Sequence of chain 1.B:
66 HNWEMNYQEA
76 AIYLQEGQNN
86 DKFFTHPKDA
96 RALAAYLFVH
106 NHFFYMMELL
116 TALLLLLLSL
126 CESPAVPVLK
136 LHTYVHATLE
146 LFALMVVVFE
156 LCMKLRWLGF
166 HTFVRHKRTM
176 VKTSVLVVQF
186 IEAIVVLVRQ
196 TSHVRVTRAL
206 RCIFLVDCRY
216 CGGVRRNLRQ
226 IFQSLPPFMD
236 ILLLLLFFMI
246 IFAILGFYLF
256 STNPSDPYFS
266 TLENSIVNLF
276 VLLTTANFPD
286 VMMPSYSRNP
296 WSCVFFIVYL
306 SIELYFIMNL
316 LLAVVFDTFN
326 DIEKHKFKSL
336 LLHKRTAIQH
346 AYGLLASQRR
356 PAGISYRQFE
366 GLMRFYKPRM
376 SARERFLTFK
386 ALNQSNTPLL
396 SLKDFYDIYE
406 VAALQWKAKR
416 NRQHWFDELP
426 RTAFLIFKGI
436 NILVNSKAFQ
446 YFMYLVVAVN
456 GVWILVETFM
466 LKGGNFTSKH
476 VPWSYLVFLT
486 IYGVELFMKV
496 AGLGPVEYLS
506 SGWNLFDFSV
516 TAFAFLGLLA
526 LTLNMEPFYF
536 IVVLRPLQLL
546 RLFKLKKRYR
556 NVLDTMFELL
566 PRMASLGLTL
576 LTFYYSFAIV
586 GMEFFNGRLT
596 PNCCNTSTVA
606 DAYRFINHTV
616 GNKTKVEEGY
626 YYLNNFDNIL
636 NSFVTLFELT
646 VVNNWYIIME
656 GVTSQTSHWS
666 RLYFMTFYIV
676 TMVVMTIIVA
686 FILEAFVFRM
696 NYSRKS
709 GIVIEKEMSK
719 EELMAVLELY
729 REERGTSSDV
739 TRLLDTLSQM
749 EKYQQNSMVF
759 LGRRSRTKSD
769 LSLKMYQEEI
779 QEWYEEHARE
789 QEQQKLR

This protein binds this small molecule.
Small molecule (SMILES): CC(=O)N[C@H]1[C@H](O[C@H]2[C@H](O)[C@@H](NC(C)=O)CO[C@@H]2CO)O[C@H](CO)[C@@H](O)[C@@H]1O

Binding-site contacts:
Ligand atom C5 contacts residue ASN600 of chain 1.B at 3.7 Å.
Ligand atom C7 contacts residue ASN600 of chain 1.B at 3.3 Å.
Ligand atom C1 contacts residue ASN600 of chain 1.B at 1.4 Å.
Ligand atom O5 contacts residue ASN600 of chain 1.B at 2.4 Å (h-bond).
Ligand atom C3 contacts residue ASN600 of chain 1.B at 3.7 Å.
Ligand atom N2 contacts residue ASN600 of chain 1.B at 2.8 Å (h-bond).
Ligand atom C8 contacts residue ASN600 of chain 1.B at 3.5 Å.
Ligand atom C4 contacts residue ASN600 of chain 1.B at 4.2 Å.
Ligand atom O7 contacts residue ASN600 of chain 1.B at 4.2 Å.
Ligand atom C2 contacts residue ASN600 of chain 1.B at 2.4 Å.